Binding-site contacts:
Ligand atom O9 contacts residue ASN284 of chain 2.A at 2.7 Å (h-bond).
Ligand atom C5 contacts residue LEU136 of chain 2.A at 3.8 Å (hydrophobic).
Ligand atom C5 contacts residue GLY135 of chain 2.A at 3.8 Å.
Ligand atom C1 contacts residue ASN284 of chain 2.A at 3.8 Å.
Ligand atom O7 contacts residue LEU136 of chain 2.A at 3.2 Å.
Ligand atom N1 contacts residue LEU136 of chain 2.A at 3.0 Å (h-bond).
Ligand atom C1 contacts residue HIS377 of chain 2.A at 3.5 Å.
Ligand atom N1 contacts residue GLY135 of chain 2.A at 3.1 Å.
Ligand atom C3 contacts residue GLU672 of chain 2.A at 3.4 Å.
Ligand atom O4 contacts residue ASN484 of chain 2.A at 3.6 Å (h-bond).
Ligand atom O2 contacts residue GLU672 of chain 2.A at 3.3 Å (salt-bridge).
Ligand atom C8 contacts residue HIS377 of chain 2.A at 3.9 Å.
Ligand atom C6 contacts residue GLY135 of chain 2.A at 3.8 Å.
Ligand atom C9 contacts residue ASN284 of chain 2.A at 3.6 Å.
Ligand atom N2 contacts residue HIS377 of chain 2.A at 2.8 Å (h-bond).
Ligand atom O3 contacts residue GLU672 of chain 2.A at 2.7 Å (salt-bridge).
Ligand atom C6 contacts residue HIS377 of chain 2.A at 3.6 Å.
Ligand atom O6 contacts residue VAL455 of chain 2.A at 3.8 Å.
Ligand atom C2 contacts residue HIS377 of chain 2.A at 3.1 Å.
Ligand atom C2 contacts residue ASN284 of chain 2.A at 3.8 Å.
Ligand atom N2 contacts residue ASN284 of chain 2.A at 3.2 Å (h-bond).
Ligand atom O6 contacts residue ASN484 of chain 2.A at 2.7 Å (h-bond).
Ligand atom O5 contacts residue HIS377 of chain 2.A at 3.7 Å.
Ligand atom C4 contacts residue GLY675 of chain 2.A at 3.7 Å.
Ligand atom O4 contacts residue GLY675 of chain 2.A at 2.6 Å (h-bond).
Ligand atom O9 contacts residue ASP283 of chain 2.A at 3.7 Å.
Ligand atom O2 contacts residue HIS377 of chain 2.A at 3.6 Å.
Ligand atom C8 contacts residue ASP339 of chain 2.A at 3.8 Å.
Ligand atom O4 contacts residue SER674 of chain 2.A at 3.7 Å.
Ligand atom O2 contacts residue TYR573 of chain 2.A at 3.2 Å (h-bond).
Ligand atom C3 contacts residue GLY675 of chain 2.A at 3.9 Å.
Ligand atom O3 contacts residue GLY675 of chain 2.A at 3.1 Å (h-bond).
Ligand atom C7 contacts residue ASN284 of chain 2.A at 3.4 Å.
Ligand atom C7 contacts residue HIS377 of chain 2.A at 3.8 Å.
Ligand atom O2 contacts residue ASN284 of chain 2.A at 2.7 Å (h-bond).
Ligand atom O6 contacts residue HIS377 of chain 2.A at 2.8 Å (h-bond).
Ligand atom C6 contacts residue ASN484 of chain 2.A at 3.2 Å.
Ligand atom O3 contacts residue ALA673 of chain 2.A at 3.4 Å (h-bond).
Ligand atom C8 contacts residue ASN284 of chain 2.A at 3.6 Å.
Ligand atom O3 contacts residue SER674 of chain 2.A at 3.0 Å (h-bond).

The small molecule below binds the protein below.
Small molecule (SMILES): CC(=O)N[C@]1(C(N)=O)O[C@H](CO)[C@@H](O)[C@H](O)[C@H]1O

Sequence of chain 2.A:
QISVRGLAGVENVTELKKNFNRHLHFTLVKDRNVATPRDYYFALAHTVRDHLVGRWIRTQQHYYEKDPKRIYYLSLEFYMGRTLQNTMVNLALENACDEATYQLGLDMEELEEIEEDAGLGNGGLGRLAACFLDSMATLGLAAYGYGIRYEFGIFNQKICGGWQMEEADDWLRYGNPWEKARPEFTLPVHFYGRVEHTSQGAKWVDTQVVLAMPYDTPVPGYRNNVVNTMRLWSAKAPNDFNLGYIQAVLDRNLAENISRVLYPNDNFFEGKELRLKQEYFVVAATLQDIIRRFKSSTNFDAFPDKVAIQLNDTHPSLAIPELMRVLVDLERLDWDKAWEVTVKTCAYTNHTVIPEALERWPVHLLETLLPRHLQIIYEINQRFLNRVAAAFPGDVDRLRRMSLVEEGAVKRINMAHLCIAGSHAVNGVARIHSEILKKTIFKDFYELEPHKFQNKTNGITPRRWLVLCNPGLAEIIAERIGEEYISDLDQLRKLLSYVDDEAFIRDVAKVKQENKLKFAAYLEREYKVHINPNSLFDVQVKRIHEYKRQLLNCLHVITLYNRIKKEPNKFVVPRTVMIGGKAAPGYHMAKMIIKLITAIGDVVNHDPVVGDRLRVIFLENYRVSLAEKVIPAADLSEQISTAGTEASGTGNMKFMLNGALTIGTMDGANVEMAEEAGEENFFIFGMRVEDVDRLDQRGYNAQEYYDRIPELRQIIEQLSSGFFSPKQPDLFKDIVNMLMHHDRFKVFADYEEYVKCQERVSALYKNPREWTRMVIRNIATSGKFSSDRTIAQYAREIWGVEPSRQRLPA